This small molecule binds to this protein.
Small molecule (SMILES): CC(=O)N[C@H]1[C@H](O[C@H]2[C@H](O)[C@@H](NC(C)=O)CO[C@@H]2CO)O[C@H](CO)[C@@H](O)[C@@H]1O

Sequence of chain 1.B:
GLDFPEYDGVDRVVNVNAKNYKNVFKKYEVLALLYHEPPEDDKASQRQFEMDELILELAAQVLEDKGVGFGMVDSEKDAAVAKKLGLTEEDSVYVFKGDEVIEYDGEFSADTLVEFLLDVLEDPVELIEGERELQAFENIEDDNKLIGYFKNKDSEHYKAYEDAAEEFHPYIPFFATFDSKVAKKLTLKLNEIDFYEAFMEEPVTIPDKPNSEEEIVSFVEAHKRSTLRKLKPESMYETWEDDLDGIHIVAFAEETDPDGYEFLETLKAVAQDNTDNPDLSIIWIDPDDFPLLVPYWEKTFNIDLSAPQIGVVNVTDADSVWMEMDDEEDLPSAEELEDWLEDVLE

Binding-site contacts:
Ligand atom C2 contacts residue ASN316 of chain 1.B at 2.5 Å.
Ligand atom C3 contacts residue ASN316 of chain 1.B at 3.8 Å.
Ligand atom O5 contacts residue ASP319 of chain 1.B at 3.8 Å.
Ligand atom O5 contacts residue THR318 of chain 1.B at 4.1 Å.
Ligand atom C8 contacts residue THR318 of chain 1.B at 4.5 Å.
Ligand atom C1 contacts residue ASP319 of chain 1.B at 4.2 Å.
Ligand atom C7 contacts residue ASN316 of chain 1.B at 3.6 Å.
Ligand atom C4 contacts residue ASN316 of chain 1.B at 4.3 Å.
Ligand atom C1 contacts residue ASN316 of chain 1.B at 1.4 Å.
Ligand atom O5 contacts residue ASN316 of chain 1.B at 2.4 Å (h-bond).
Ligand atom O7 contacts residue ASN316 of chain 1.B at 3.9 Å.
Ligand atom O6 contacts residue THR318 of chain 1.B at 3.9 Å.
Ligand atom C8 contacts residue ILE249 of chain 1.B at 3.6 Å (hydrophobic).
Ligand atom N2 contacts residue ASN316 of chain 1.B at 2.9 Å (h-bond).
Ligand atom C5 contacts residue ASN316 of chain 1.B at 3.6 Å.
Ligand atom C1 contacts residue THR318 of chain 1.B at 4.2 Å.
Ligand atom C6 contacts residue THR318 of chain 1.B at 4.2 Å.
Ligand atom C5 contacts residue THR318 of chain 1.B at 4.1 Å.
Ligand atom O6 contacts residue ASP319 of chain 1.B at 3.3 Å.